Sequence of chain 1.M:
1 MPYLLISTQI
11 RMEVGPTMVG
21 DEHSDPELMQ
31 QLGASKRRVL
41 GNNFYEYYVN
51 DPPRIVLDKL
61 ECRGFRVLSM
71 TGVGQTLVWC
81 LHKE

Binding-site contacts:
Ligand atom CB contacts residue VAL73 of chain 1.M at 3.3 Å (hydrophobic).
Ligand atom CD1 contacts residue GLN75 of chain 1.L at 3.6 Å.
Ligand atom OXT contacts residue GLY74 of chain 1.M at 4.0 Å.
Ligand atom O contacts residue GLY74 of chain 1.M at 3.8 Å.
Ligand atom CE1 contacts residue ILE10 of chain 1.L at 3.1 Å (hydrophobic).
Ligand atom CE2 contacts residue ILE10 of chain 1.L at 3.7 Å (hydrophobic).
Ligand atom CG contacts residue VAL73 of chain 1.M at 3.7 Å (hydrophobic).
Ligand atom CZ contacts residue ILE10 of chain 1.L at 3.6 Å (hydrophobic).
Ligand atom CB contacts residue ILE10 of chain 1.L at 3.9 Å (hydrophobic).
Ligand atom CE2 contacts residue LEU77 of chain 1.L at 4.0 Å (hydrophobic).
Ligand atom CA contacts residue THR76 of chain 1.M at 3.8 Å.
Ligand atom CZ contacts residue ARG11 of chain 1.L at 3.7 Å.
Ligand atom CZ contacts residue LEU77 of chain 1.L at 4.0 Å (hydrophobic).
Ligand atom CZ contacts residue MET12 of chain 1.L at 3.9 Å (hydrophobic).
Ligand atom CE1 contacts residue GLN9 of chain 1.L at 3.7 Å.
Ligand atom O contacts residue THR76 of chain 1.M at 2.9 Å (h-bond).
Ligand atom CB contacts residue GLN75 of chain 1.L at 3.9 Å.
Ligand atom N contacts residue GLN75 of chain 1.L at 2.5 Å (h-bond).
Ligand atom CE1 contacts residue GLN75 of chain 1.L at 3.4 Å.
Ligand atom C contacts residue THR76 of chain 1.M at 3.8 Å.
Ligand atom CD1 contacts residue ILE10 of chain 1.L at 3.0 Å (hydrophobic).
Ligand atom O contacts residue VAL73 of chain 1.M at 3.6 Å.
Ligand atom CD1 contacts residue VAL73 of chain 1.M at 3.6 Å (hydrophobic).
Ligand atom CA contacts residue GLN75 of chain 1.L at 3.6 Å.
Ligand atom O contacts residue GLN9 of chain 1.M at 3.9 Å.
Ligand atom N contacts residue ILE10 of chain 1.L at 2.9 Å (h-bond).
Ligand atom C contacts residue GLY74 of chain 1.M at 4.0 Å.
Ligand atom OXT contacts residue GLN75 of chain 1.L at 3.3 Å (h-bond).
Ligand atom CE2 contacts residue MET12 of chain 1.L at 3.8 Å (hydrophobic).
Ligand atom N contacts residue GLU216 of chain 1.B at 3.3 Å (salt-bridge).
Ligand atom OXT contacts residue GLU216 of chain 1.B at 4.0 Å.
Ligand atom CD2 contacts residue VAL73 of chain 1.M at 3.6 Å (hydrophobic).
Ligand atom C contacts residue GLN75 of chain 1.M at 3.8 Å.
Ligand atom CD2 contacts residue ILE10 of chain 1.L at 3.5 Å (hydrophobic).
Ligand atom CA contacts residue ILE10 of chain 1.L at 3.5 Å (hydrophobic).
Ligand atom CE1 contacts residue ARG11 of chain 1.L at 3.7 Å.
Ligand atom CG contacts residue ILE10 of chain 1.L at 3.1 Å (hydrophobic).
Ligand atom O contacts residue GLN75 of chain 1.M at 3.0 Å (h-bond).
Ligand atom OXT contacts residue PRO218 of chain 1.B at 3.4 Å.
Ligand atom CB contacts residue THR76 of chain 1.M at 3.8 Å.

Sequence of chain 1.L:
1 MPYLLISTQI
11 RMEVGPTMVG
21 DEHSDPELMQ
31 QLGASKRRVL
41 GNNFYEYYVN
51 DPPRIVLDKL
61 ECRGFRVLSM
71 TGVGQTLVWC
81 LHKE

Sequence of chain 1.B:
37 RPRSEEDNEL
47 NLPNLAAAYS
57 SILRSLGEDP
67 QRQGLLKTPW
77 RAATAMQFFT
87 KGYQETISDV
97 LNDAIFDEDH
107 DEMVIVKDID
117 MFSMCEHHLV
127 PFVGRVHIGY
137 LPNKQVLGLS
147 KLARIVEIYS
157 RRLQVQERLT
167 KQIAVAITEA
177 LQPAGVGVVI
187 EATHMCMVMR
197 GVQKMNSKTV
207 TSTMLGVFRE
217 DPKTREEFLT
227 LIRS

A protein and the small-molecule ligand that binds it are described below.
Small molecule (SMILES): N[C@@H](Cc1ccccc1)C(=O)O